Sequence of chain 1.V:
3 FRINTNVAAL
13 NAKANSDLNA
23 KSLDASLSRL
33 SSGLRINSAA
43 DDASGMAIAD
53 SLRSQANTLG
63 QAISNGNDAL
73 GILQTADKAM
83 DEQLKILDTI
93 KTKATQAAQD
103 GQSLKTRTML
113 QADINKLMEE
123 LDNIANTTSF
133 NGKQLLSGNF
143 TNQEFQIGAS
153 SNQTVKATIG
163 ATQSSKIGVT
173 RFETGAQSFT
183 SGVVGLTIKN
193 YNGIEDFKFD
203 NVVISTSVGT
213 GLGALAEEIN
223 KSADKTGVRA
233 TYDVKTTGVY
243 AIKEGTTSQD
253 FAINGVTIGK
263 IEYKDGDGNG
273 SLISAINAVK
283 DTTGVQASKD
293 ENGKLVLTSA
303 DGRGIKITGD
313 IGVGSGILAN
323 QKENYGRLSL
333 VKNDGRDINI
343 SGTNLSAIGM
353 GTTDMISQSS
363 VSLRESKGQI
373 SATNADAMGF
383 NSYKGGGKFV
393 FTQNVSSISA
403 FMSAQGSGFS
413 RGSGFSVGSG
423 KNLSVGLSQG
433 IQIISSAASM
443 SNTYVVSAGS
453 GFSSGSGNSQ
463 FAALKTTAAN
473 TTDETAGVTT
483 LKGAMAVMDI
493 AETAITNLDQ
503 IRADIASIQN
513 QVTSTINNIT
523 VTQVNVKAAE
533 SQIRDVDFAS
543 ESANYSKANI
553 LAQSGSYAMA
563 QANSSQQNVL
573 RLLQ

The protein below binds the small molecule below.
Small molecule (SMILES): C[C@H](O)[C@H](N)[C@@H]1O[C@](O)(C(=O)O)C[C@H](O)[C@@H]1N

Binding-site contacts:
Ligand atom O1A contacts residue ALA440 of chain 1.V at 3.5 Å (h-bond).
Ligand atom C1 contacts residue SER441 of chain 1.V at 2.1 Å.
Ligand atom O1B contacts residue SER441 of chain 1.V at 3.3 Å (h-bond).
Ligand atom O1A contacts residue SER441 of chain 1.V at 2.2 Å (h-bond).
Ligand atom O6 contacts residue SER441 of chain 1.V at 2.9 Å (h-bond).
Ligand atom C2 contacts residue SER441 of chain 1.V at 1.4 Å.
Ligand atom C5 contacts residue SER441 of chain 1.V at 4.0 Å.
Ligand atom C1 contacts residue ALA440 of chain 1.V at 4.5 Å (hydrophobic).
Ligand atom O4 contacts residue SER441 of chain 1.V at 3.6 Å.
Ligand atom C4 contacts residue SER441 of chain 1.V at 3.2 Å.
Ligand atom C3 contacts residue SER441 of chain 1.V at 1.8 Å.
Ligand atom C6 contacts residue SER441 of chain 1.V at 3.8 Å.